The small molecule below binds the protein below.
Small molecule (SMILES): COc1cc2c(cc1NS(C)(=O)=O)=CC1=C(NCc3c(C)cccc3C)N=NC=21

Sequence of chain 1.A:
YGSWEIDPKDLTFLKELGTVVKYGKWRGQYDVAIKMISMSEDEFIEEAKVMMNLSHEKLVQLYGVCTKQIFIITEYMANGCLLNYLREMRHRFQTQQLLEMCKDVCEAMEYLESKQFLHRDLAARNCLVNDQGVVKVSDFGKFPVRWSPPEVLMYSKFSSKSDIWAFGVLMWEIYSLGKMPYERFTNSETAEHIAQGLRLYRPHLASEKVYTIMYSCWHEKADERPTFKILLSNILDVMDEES

Binding-site contacts:
Ligand atom C26 contacts residue GLY89 of chain 1.A at 3.8 Å.
Ligand atom C19 contacts residue THR83 of chain 1.A at 3.4 Å.
Ligand atom N13 contacts residue THR83 of chain 1.A at 3.7 Å.
Ligand atom C26 contacts residue MET86 of chain 1.A at 3.5 Å (hydrophobic).
Ligand atom N13 contacts residue GLU84 of chain 1.A at 3.0 Å (salt-bridge).
Ligand atom C7 contacts residue LEU17 of chain 1.A at 3.9 Å (hydrophobic).
Ligand atom C20 contacts residue THR83 of chain 1.A at 3.3 Å.
Ligand atom C18 contacts residue THR83 of chain 1.A at 3.5 Å.
Ligand atom N12 contacts residue MET86 of chain 1.A at 3.3 Å (h-bond).
Ligand atom C17 contacts residue THR83 of chain 1.A at 3.8 Å.
Ligand atom C14 contacts residue LEU137 of chain 1.A at 3.8 Å (hydrophobic).
Ligand atom C29 contacts residue ALA87 of chain 1.A at 3.6 Å (hydrophobic).
Ligand atom N15 contacts residue ALA37 of chain 1.A at 3.7 Å.
Ligand atom C19 contacts residue ILE81 of chain 1.A at 3.5 Å (hydrophobic).
Ligand atom C10 contacts residue ALA37 of chain 1.A at 3.8 Å (hydrophobic).
Ligand atom C25 contacts residue LEU17 of chain 1.A at 3.6 Å (hydrophobic).
Ligand atom C21 contacts residue THR83 of chain 1.A at 3.7 Å.
Ligand atom C14 contacts residue THR83 of chain 1.A at 3.7 Å.
Ligand atom C19 contacts residue LYS39 of chain 1.A at 3.7 Å.
Ligand atom C27 contacts residue GLY89 of chain 1.A at 3.5 Å.
Ligand atom C1 contacts residue LEU17 of chain 1.A at 3.9 Å (hydrophobic).
Ligand atom O28 contacts residue GLY89 of chain 1.A at 3.3 Å.
Ligand atom C27 contacts residue LEU17 of chain 1.A at 3.9 Å (hydrophobic).
Ligand atom C21 contacts residue ILE81 of chain 1.A at 3.6 Å (hydrophobic).
Ligand atom C20 contacts residue ILE81 of chain 1.A at 3.5 Å (hydrophobic).
Ligand atom N12 contacts residue GLU84 of chain 1.A at 3.8 Å.
Ligand atom C26 contacts residue LEU17 of chain 1.A at 3.7 Å (hydrophobic).
Ligand atom C29 contacts residue LEU17 of chain 1.A at 3.4 Å (hydrophobic).
Ligand atom N15 contacts residue THR83 of chain 1.A at 3.0 Å (h-bond).
Ligand atom C29 contacts residue TYR85 of chain 1.A at 3.2 Å (hydrophobic).
Ligand atom N12 contacts residue ALA37 of chain 1.A at 3.6 Å.
Ligand atom C19 contacts residue ALA37 of chain 1.A at 3.5 Å (hydrophobic).
Ligand atom O3 contacts residue CYS90 of chain 1.A at 3.5 Å (h-bond).
Ligand atom C8 contacts residue LEU17 of chain 1.A at 3.7 Å (hydrophobic).
Ligand atom C22 contacts residue PHE149 of chain 1.A at 3.7 Å (hydrophobic).
Ligand atom C24 contacts residue SER147 of chain 1.A at 3.2 Å.
Ligand atom C10 contacts residue LEU137 of chain 1.A at 3.7 Å (hydrophobic).
Ligand atom C6 contacts residue LEU17 of chain 1.A at 3.8 Å (hydrophobic).
Ligand atom C14 contacts residue ALA37 of chain 1.A at 3.3 Å (hydrophobic).
Ligand atom N13 contacts residue ALA37 of chain 1.A at 3.2 Å.